Binding-site contacts:
Ligand atom NAJ contacts residue PHE31 of chain 1.C at 3.8 Å.
Ligand atom CAZ contacts residue ASP27 of chain 1.C at 3.0 Å.
Ligand atom CAW contacts residue LEU54 of chain 1.C at 3.8 Å (hydrophobic).
Ligand atom CAK contacts residue NAP1 of chain 1.L at 3.7 Å.
Ligand atom CAR contacts residue ILE50 of chain 1.C at 3.0 Å (hydrophobic).
Ligand atom NAH contacts residue ASP27 of chain 1.C at 3.0 Å (salt-bridge).
Ligand atom CAP contacts residue MET20 of chain 1.C at 3.7 Å (hydrophobic).
Ligand atom CAP contacts residue ILE50 of chain 1.C at 3.7 Å (hydrophobic).
Ligand atom NAH contacts residue ALA6 of chain 1.C at 3.5 Å.
Ligand atom NAH contacts residue ILE5 of chain 1.C at 3.5 Å.
Ligand atom N1 contacts residue ALA6 of chain 1.C at 3.3 Å (h-bond).
Ligand atom C6 contacts residue NAP1 of chain 1.L at 3.6 Å.
Ligand atom CBB contacts residue ILE50 of chain 1.C at 3.8 Å (hydrophobic).
Ligand atom C4 contacts residue PHE31 of chain 1.C at 3.7 Å (hydrophobic).
Ligand atom N3 contacts residue ASP27 of chain 1.C at 3.2 Å (salt-bridge).
Ligand atom CAW contacts residue PHE31 of chain 1.C at 3.8 Å (hydrophobic).
Ligand atom N3 contacts residue PHE31 of chain 1.C at 3.8 Å.
Ligand atom CAL contacts residue NAP1 of chain 1.L at 3.8 Å.
Ligand atom N1 contacts residue NAP1 of chain 1.L at 3.7 Å.
Ligand atom OBA contacts residue ILE50 of chain 1.C at 3.5 Å.
Ligand atom CAK contacts residue ILE94 of chain 1.C at 3.6 Å (hydrophobic).
Ligand atom C6 contacts residue ILE5 of chain 1.C at 3.3 Å (hydrophobic).
Ligand atom C6 contacts residue PHE31 of chain 1.C at 3.6 Å (hydrophobic).
Ligand atom NAJ contacts residue TYR100 of chain 1.C at 3.1 Å (h-bond).
Ligand atom C2 contacts residue PHE31 of chain 1.C at 3.8 Å (hydrophobic).
Ligand atom C2 contacts residue ILE5 of chain 1.C at 3.8 Å (hydrophobic).
Ligand atom CAQ contacts residue ILE50 of chain 1.C at 3.1 Å (hydrophobic).
Ligand atom N1 contacts residue ILE5 of chain 1.C at 3.1 Å (h-bond).
Ligand atom C6 contacts residue ILE94 of chain 1.C at 3.8 Å (hydrophobic).
Ligand atom NAJ contacts residue ILE94 of chain 1.C at 2.6 Å (h-bond).
Ligand atom CAS contacts residue ILE50 of chain 1.C at 3.5 Å (hydrophobic).
Ligand atom CBB contacts residue SER49 of chain 1.C at 3.4 Å.
Ligand atom CAV contacts residue PHE31 of chain 1.C at 3.5 Å (hydrophobic).
Ligand atom CAN contacts residue ILE94 of chain 1.C at 3.5 Å (hydrophobic).
Ligand atom N1 contacts residue PHE31 of chain 1.C at 3.7 Å.
Ligand atom NAJ contacts residue ILE5 of chain 1.C at 2.7 Å (h-bond).
Ligand atom NAH contacts residue THR113 of chain 1.C at 3.7 Å.
Ligand atom CAL contacts residue ILE94 of chain 1.C at 3.5 Å (hydrophobic).
Ligand atom OBA contacts residue SER49 of chain 1.C at 3.6 Å.
Ligand atom C5 contacts residue PHE31 of chain 1.C at 3.6 Å (hydrophobic).

The small molecule below binds the protein below.
Small molecule (SMILES): CCc1nc(N)nc(N)c1C#C[C@H](C)c1cc(OC)cc(-c2ccncc2)c1

Sequence of chain 1.C:
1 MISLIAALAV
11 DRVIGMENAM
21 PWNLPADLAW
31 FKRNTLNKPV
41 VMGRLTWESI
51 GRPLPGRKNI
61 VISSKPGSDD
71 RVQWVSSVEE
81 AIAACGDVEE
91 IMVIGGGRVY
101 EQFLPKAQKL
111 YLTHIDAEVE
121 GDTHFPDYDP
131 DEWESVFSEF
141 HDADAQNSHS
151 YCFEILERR